Sequence of chain 1.F:
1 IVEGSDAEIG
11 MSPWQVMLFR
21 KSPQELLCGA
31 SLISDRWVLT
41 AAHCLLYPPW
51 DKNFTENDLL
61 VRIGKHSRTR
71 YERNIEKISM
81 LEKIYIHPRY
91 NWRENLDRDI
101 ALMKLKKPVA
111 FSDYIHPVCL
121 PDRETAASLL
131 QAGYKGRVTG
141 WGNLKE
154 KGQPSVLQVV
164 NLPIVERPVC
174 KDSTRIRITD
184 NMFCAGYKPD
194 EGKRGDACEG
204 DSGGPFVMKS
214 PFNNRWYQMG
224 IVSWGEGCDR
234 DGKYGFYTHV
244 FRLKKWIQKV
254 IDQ

The small molecule below binds the protein below.
Small molecule (SMILES): CC(=O)N[C@@H]1[C@@H](O)[C@H](O)[C@@H](CO)O[C@H]1O

Binding-site contacts:
Ligand atom C5 contacts residue ASN53 of chain 1.F at 3.5 Å.
Ligand atom C4 contacts residue ASN53 of chain 1.F at 4.1 Å.
Ligand atom O7 contacts residue ASN53 of chain 1.F at 4.4 Å.
Ligand atom C1 contacts residue ASN53 of chain 1.F at 1.5 Å.
Ligand atom C2 contacts residue ASN53 of chain 1.F at 2.4 Å.
Ligand atom O5 contacts residue THR55 of chain 1.F at 4.2 Å.
Ligand atom C5 contacts residue THR55 of chain 1.F at 4.3 Å.
Ligand atom O4 contacts residue THR55 of chain 1.F at 4.2 Å.
Ligand atom C7 contacts residue LEU46 of chain 1.F at 4.2 Å (hydrophobic).
Ligand atom C7 contacts residue ASN53 of chain 1.F at 3.5 Å.
Ligand atom O7 contacts residue LEU46 of chain 1.F at 3.5 Å.
Ligand atom C6 contacts residue ASN53 of chain 1.F at 4.5 Å.
Ligand atom C3 contacts residue ASN53 of chain 1.F at 3.7 Å.
Ligand atom C1 contacts residue THR55 of chain 1.F at 4.2 Å.
Ligand atom O5 contacts residue ASN53 of chain 1.F at 2.1 Å (h-bond).
Ligand atom N2 contacts residue ASN53 of chain 1.F at 2.8 Å (h-bond).
Ligand atom C8 contacts residue ASN53 of chain 1.F at 3.6 Å.